The small molecule below binds the protein below.
Small molecule (SMILES): Cc1ccc(-c2nn(C(C)(C)C)c3ncnc(N)c23)cc1

Sequence of chain 1.D:
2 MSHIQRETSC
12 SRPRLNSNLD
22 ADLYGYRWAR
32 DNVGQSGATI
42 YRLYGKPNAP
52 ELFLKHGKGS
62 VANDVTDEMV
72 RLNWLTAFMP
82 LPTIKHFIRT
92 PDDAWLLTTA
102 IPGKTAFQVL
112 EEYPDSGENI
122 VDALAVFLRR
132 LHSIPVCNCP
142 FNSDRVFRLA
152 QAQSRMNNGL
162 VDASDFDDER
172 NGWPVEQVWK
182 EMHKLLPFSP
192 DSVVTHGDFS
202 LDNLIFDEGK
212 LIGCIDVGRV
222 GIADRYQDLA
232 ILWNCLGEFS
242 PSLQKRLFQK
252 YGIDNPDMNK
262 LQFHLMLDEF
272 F

Binding-site contacts:
Ligand atom N3 contacts residue PHE54 of chain 1.D at 3.7 Å.
Ligand atom C6 contacts residue ILE216 of chain 1.D at 4.1 Å (hydrophobic).
Ligand atom C6 contacts residue ILE102 of chain 1.D at 3.7 Å (hydrophobic).
Ligand atom C6 contacts residue PHE54 of chain 1.D at 3.4 Å (hydrophobic).
Ligand atom N3 contacts residue ILE216 of chain 1.D at 3.9 Å.
Ligand atom C5 contacts residue ILE216 of chain 1.D at 4.0 Å (hydrophobic).
Ligand atom N8 contacts residue PHE54 of chain 1.D at 4.1 Å.
Ligand atom N1 contacts residue ILE216 of chain 1.D at 3.8 Å.
Ligand atom C9 contacts residue ILE216 of chain 1.D at 3.7 Å (hydrophobic).
Ligand atom N10 contacts residue PHE54 of chain 1.D at 3.8 Å.
Ligand atom C24 contacts residue GLN109 of chain 1.D at 3.3 Å.
Ligand atom C24 contacts residue THR106 of chain 1.D at 4.1 Å.
Ligand atom C2 contacts residue PHE54 of chain 1.D at 3.8 Å (hydrophobic).
Ligand atom C15 contacts residue GLY104 of chain 1.D at 4.1 Å.
Ligand atom C2 contacts residue PRO83 of chain 1.D at 3.6 Å (hydrophobic).
Ligand atom N7 contacts residue ALA101 of chain 1.D at 3.7 Å.
Ligand atom C33 contacts residue LYS56 of chain 1.D at 4.2 Å.
Ligand atom C5 contacts residue PHE54 of chain 1.D at 3.4 Å (hydrophobic).
Ligand atom N7 contacts residue ILE216 of chain 1.D at 4.0 Å.
Ligand atom C4 contacts residue PHE54 of chain 1.D at 3.7 Å (hydrophobic).
Ligand atom C11 contacts residue PHE54 of chain 1.D at 4.0 Å (hydrophobic).
Ligand atom N7 contacts residue PHE54 of chain 1.D at 3.8 Å.
Ligand atom C37 contacts residue ILE41 of chain 1.D at 4.2 Å (hydrophobic).
Ligand atom C2 contacts residue ALA101 of chain 1.D at 4.1 Å (hydrophobic).
Ligand atom N7 contacts residue ILE102 of chain 1.D at 3.0 Å (h-bond).
Ligand atom C9 contacts residue PHE54 of chain 1.D at 3.7 Å (hydrophobic).
Ligand atom C2 contacts residue ILE216 of chain 1.D at 3.8 Å (hydrophobic).
Ligand atom C2 contacts residue ILE102 of chain 1.D at 3.8 Å (hydrophobic).
Ligand atom C37 contacts residue PHE54 of chain 1.D at 3.7 Å (hydrophobic).
Ligand atom N10 contacts residue ILE102 of chain 1.D at 2.8 Å (h-bond).
Ligand atom C33 contacts residue ASP217 of chain 1.D at 4.1 Å.
Ligand atom C29 contacts residue ILE41 of chain 1.D at 3.6 Å (hydrophobic).
Ligand atom N3 contacts residue PRO83 of chain 1.D at 4.1 Å.
Ligand atom C11 contacts residue ILE216 of chain 1.D at 4.2 Å (hydrophobic).
Ligand atom N7 contacts residue THR100 of chain 1.D at 4.3 Å.
Ligand atom C33 contacts residue ILE216 of chain 1.D at 4.0 Å (hydrophobic).
Ligand atom C4 contacts residue ILE216 of chain 1.D at 4.0 Å (hydrophobic).
Ligand atom N8 contacts residue ILE216 of chain 1.D at 3.7 Å.
Ligand atom C14 contacts residue THR106 of chain 1.D at 4.1 Å.
Ligand atom C2 contacts residue THR100 of chain 1.D at 3.9 Å.